A protein and the small-molecule ligand that binds it are described below.
Small molecule (SMILES): CC(=O)N[C@@H]1[C@@H](O)[C@H](O)[C@@H](CO)O[C@H]1O

Binding-site contacts:
Ligand atom C8 contacts residue ASN271 of chain 1.M at 3.8 Å.
Ligand atom C4 contacts residue ASN271 of chain 1.M at 4.2 Å.
Ligand atom C8 contacts residue VAL410 of chain 1.M at 3.6 Å (hydrophobic).
Ligand atom C2 contacts residue ASN271 of chain 1.M at 2.4 Å.
Ligand atom C7 contacts residue ASN271 of chain 1.M at 3.2 Å.
Ligand atom C3 contacts residue ASN271 of chain 1.M at 3.8 Å.
Ligand atom C1 contacts residue ASN271 of chain 1.M at 1.4 Å.
Ligand atom O5 contacts residue LEU292 of chain 1.M at 3.8 Å.
Ligand atom N2 contacts residue ASN271 of chain 1.M at 2.9 Å (h-bond).
Ligand atom O5 contacts residue ASN271 of chain 1.M at 2.4 Å (h-bond).
Ligand atom C1 contacts residue LEU292 of chain 1.M at 4.5 Å (hydrophobic).
Ligand atom C5 contacts residue ASN271 of chain 1.M at 3.7 Å.
Ligand atom O7 contacts residue ASN271 of chain 1.M at 3.2 Å (h-bond).

Sequence of chain 1.M:
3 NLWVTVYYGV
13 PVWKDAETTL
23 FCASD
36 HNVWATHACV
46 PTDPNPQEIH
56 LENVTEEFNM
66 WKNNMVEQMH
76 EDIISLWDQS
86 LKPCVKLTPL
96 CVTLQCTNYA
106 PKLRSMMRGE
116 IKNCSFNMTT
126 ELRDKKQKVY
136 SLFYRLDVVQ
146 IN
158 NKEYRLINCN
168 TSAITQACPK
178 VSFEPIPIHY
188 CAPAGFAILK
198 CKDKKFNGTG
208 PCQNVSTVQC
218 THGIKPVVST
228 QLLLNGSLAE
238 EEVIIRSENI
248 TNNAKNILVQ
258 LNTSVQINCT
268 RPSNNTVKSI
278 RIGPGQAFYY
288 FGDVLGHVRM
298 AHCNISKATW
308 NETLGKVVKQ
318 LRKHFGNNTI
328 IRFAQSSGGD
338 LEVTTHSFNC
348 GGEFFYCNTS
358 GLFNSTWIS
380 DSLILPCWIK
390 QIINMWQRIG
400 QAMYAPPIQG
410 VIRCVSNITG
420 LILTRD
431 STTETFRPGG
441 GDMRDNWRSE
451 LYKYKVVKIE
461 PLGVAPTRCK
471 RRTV